Sequence of chain 1.C:
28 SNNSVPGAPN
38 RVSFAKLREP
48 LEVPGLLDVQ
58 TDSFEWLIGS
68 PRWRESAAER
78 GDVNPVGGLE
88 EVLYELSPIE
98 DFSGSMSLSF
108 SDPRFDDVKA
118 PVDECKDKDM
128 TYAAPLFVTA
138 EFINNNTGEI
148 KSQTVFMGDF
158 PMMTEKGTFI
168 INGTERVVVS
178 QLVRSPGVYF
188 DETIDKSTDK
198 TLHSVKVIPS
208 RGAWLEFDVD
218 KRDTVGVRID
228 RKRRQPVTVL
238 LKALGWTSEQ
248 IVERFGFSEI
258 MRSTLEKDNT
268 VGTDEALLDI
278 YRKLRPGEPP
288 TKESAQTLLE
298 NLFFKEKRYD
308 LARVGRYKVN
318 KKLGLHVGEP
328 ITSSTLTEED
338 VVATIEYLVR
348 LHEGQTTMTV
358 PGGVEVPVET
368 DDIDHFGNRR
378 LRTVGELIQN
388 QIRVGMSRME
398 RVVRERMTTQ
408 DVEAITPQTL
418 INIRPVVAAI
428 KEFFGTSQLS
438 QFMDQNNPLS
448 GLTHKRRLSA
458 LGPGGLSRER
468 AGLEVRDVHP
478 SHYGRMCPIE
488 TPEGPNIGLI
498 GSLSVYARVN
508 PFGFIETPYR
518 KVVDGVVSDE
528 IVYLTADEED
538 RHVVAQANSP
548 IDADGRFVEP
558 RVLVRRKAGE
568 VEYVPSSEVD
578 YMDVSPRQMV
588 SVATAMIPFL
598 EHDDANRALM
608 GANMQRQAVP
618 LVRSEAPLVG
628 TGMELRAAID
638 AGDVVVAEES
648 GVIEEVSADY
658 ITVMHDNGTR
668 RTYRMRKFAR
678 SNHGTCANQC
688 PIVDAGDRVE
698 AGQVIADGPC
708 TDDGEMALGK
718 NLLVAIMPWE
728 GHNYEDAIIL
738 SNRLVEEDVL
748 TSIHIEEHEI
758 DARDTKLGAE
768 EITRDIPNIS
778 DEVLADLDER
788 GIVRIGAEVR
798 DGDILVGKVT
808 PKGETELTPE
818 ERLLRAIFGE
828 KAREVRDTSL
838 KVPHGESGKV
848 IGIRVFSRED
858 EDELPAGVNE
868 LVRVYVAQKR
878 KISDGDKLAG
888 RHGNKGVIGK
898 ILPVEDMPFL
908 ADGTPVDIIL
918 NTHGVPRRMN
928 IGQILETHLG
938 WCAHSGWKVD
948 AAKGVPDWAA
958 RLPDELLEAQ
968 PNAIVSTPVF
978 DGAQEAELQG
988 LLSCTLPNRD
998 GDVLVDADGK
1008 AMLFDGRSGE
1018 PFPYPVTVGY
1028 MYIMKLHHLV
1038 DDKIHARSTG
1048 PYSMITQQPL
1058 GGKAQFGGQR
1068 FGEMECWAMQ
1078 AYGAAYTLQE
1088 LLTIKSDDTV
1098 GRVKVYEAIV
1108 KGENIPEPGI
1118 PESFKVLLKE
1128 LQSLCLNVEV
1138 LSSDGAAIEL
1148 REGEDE

Sequence of chain 1.F:
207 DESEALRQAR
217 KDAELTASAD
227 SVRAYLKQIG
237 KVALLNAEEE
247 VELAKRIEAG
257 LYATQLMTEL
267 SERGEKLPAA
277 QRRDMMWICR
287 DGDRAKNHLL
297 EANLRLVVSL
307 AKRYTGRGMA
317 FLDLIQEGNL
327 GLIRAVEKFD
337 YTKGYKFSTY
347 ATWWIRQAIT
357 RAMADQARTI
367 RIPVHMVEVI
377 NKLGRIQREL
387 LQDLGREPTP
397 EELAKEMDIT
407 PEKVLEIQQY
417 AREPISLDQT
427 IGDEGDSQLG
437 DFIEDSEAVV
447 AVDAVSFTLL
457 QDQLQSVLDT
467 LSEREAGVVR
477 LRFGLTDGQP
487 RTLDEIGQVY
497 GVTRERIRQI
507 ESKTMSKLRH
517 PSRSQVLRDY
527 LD

Binding-site contacts:
Ligand atom C18 contacts residue ARG454 of chain 1.C at 3.5 Å.
Ligand atom O11 contacts residue ARG454 of chain 1.C at 3.5 Å (salt-bridge).
Ligand atom C16 contacts residue ARG454 of chain 1.C at 3.3 Å.
Ligand atom O2 contacts residue GLN438 of chain 1.C at 3.1 Å (h-bond).
Ligand atom O9 contacts residue GLN438 of chain 1.C at 3.5 Å.
Ligand atom O8 contacts residue GLN438 of chain 1.C at 3.5 Å.
Ligand atom C7 contacts residue GLN438 of chain 1.C at 3.4 Å.
Ligand atom O2 contacts residue SER456 of chain 1.C at 2.6 Å (h-bond).
Ligand atom C8 contacts residue SER456 of chain 1.C at 3.4 Å.
Ligand atom O9 contacts residue HIS451 of chain 1.C at 3.5 Å.
Ligand atom C14 contacts residue GLN435 of chain 1.C at 3.5 Å.
Ligand atom C4 contacts residue ASN493 of chain 1.C at 3.5 Å.
Ligand atom O11 contacts residue ILE497 of chain 1.C at 3.3 Å.
Ligand atom O4 contacts residue ASP429 of chain 1.F at 3.6 Å.
Ligand atom C29 contacts residue GLN435 of chain 1.C at 3.6 Å.
Ligand atom N1 contacts residue ARG454 of chain 1.C at 3.4 Å (salt-bridge).
Ligand atom C32 contacts residue HIS680 of chain 1.C at 3.5 Å.
Ligand atom C3 contacts residue ASN493 of chain 1.C at 3.6 Å.
Ligand atom C17 contacts residue ARG613 of chain 1.C at 3.3 Å.
Ligand atom O1 contacts residue ARG454 of chain 1.C at 3.1 Å (salt-bridge).
Ligand atom C1 contacts residue ILE497 of chain 1.C at 3.5 Å (hydrophobic).
Ligand atom C7 contacts residue SER456 of chain 1.C at 3.6 Å.
Ligand atom C8 contacts residue GLN438 of chain 1.C at 3.1 Å.
Ligand atom C15 contacts residue ARG454 of chain 1.C at 3.1 Å.
Ligand atom C30 contacts residue ARG613 of chain 1.C at 3.6 Å.
Ligand atom O8 contacts residue PHE439 of chain 1.C at 2.8 Å (h-bond).
Ligand atom O1 contacts residue ILE497 of chain 1.C at 3.7 Å.
Ligand atom C23 contacts residue PHE439 of chain 1.C at 3.6 Å (hydrophobic).
Ligand atom C37 contacts residue SER437 of chain 1.C at 3.4 Å.
Ligand atom O10 contacts residue HIS451 of chain 1.C at 3.1 Å.
Ligand atom C32 contacts residue PHE439 of chain 1.C at 3.2 Å (hydrophobic).
Ligand atom O10 contacts residue ARG454 of chain 1.C at 3.6 Å.
Ligand atom C28 contacts residue ASP429 of chain 1.F at 3.6 Å.
Ligand atom C43 contacts residue ASN493 of chain 1.C at 3.5 Å.
Ligand atom C9 contacts residue ILE497 of chain 1.C at 3.6 Å (hydrophobic).
Ligand atom C38 contacts residue G1 of chain 1.I at 3.2 Å.
Ligand atom C9 contacts residue GLN438 of chain 1.C at 3.6 Å.
Ligand atom C14 contacts residue SER456 of chain 1.C at 3.3 Å.
Ligand atom O9 contacts residue PHE439 of chain 1.C at 3.2 Å (h-bond).
Ligand atom C19 contacts residue ARG454 of chain 1.C at 3.2 Å.

This protein binds this small molecule.
Small molecule (SMILES): CO[C@H]1/C=C/O[C@@]2(C)Oc3c(C)c(O)c4c(O)c(c(/C=N/N5CCN(C)CC5)c(O)c4c3C2=O)NC(=O)/C(C)=C\C=C[C@H](C)[C@H](O)[C@@H](C)[C@@H](O)[C@@H](C)[C@H](OC(C)=O)[C@@H]1C